A small-molecule ligand and the protein it binds are described below.
Small molecule (SMILES): [H]/N=C(/N)c1cc(C)c(-c2ccccc2)s1

Binding-site contacts:
Ligand atom C7 contacts residue GLU44 of chain 2.A at 3.8 Å.
Ligand atom C11 contacts residue CYS43 of chain 2.A at 4.0 Å (hydrophobic).
Ligand atom C8 contacts residue L1T1 of chain 2.D at 3.9 Å.
Ligand atom C6 contacts residue L1T1 of chain 2.D at 3.9 Å.
Ligand atom C2 contacts residue L1T1 of chain 2.D at 3.6 Å.
Ligand atom N2 contacts residue GLU19 of chain 2.A at 2.7 Å (salt-bridge).
Ligand atom C10 contacts residue GLU44 of chain 2.A at 4.0 Å.
Ligand atom N2 contacts residue VAL51 of chain 2.A at 4.0 Å.
Ligand atom C1 contacts residue ASN47 of chain 2.A at 3.5 Å.
Ligand atom C5 contacts residue L1T1 of chain 2.D at 3.6 Å.
Ligand atom C12 contacts residue ASN47 of chain 2.A at 4.2 Å.
Ligand atom C1 contacts residue L1T1 of chain 2.D at 3.4 Å.
Ligand atom C3 contacts residue ASN47 of chain 2.A at 3.7 Å.
Ligand atom C6 contacts residue ASN47 of chain 2.A at 4.2 Å.
Ligand atom C11 contacts residue GLU44 of chain 2.A at 3.9 Å.
Ligand atom C6 contacts residue GLU44 of chain 2.A at 4.2 Å.
Ligand atom C2 contacts residue ASN47 of chain 2.A at 3.7 Å.
Ligand atom N1 contacts residue GLU19 of chain 2.A at 3.0 Å (salt-bridge).
Ligand atom C5 contacts residue GLU19 of chain 2.A at 3.6 Å.
Ligand atom C9 contacts residue GLU44 of chain 2.A at 3.7 Å.
Ligand atom C4 contacts residue L1T1 of chain 2.D at 3.8 Å.
Ligand atom N1 contacts residue L1T1 of chain 2.D at 3.8 Å.
Ligand atom C3 contacts residue L1T1 of chain 2.D at 3.6 Å.
Ligand atom N2 contacts residue L1T1 of chain 2.D at 3.7 Å.
Ligand atom S1 contacts residue L1T1 of chain 2.D at 3.9 Å.
Ligand atom C9 contacts residue L1T1 of chain 2.D at 4.2 Å.
Ligand atom S1 contacts residue GLU44 of chain 2.A at 3.7 Å.
Ligand atom C12 contacts residue CYS43 of chain 2.A at 4.2 Å (hydrophobic).
Ligand atom C7 contacts residue L1T1 of chain 2.D at 4.2 Å.
Ligand atom C4 contacts residue ASN47 of chain 2.A at 4.2 Å.
Ligand atom N1 contacts residue LEU48 of chain 2.A at 3.4 Å.
Ligand atom C8 contacts residue GLU44 of chain 2.A at 3.6 Å.
Ligand atom C12 contacts residue GLU44 of chain 2.A at 3.7 Å.
Ligand atom C5 contacts residue LEU48 of chain 2.A at 4.1 Å (hydrophobic).

Sequence of chain 2.A:
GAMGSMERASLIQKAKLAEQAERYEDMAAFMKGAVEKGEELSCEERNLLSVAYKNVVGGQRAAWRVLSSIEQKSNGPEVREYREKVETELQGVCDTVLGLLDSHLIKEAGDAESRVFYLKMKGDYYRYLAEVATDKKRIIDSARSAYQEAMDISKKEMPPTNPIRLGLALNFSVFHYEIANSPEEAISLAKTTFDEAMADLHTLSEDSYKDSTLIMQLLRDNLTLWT